Binding-site contacts:
Ligand atom CA2 contacts residue PHE115 of chain 2.A at 4.3 Å (hydrophobic).
Ligand atom C9 contacts residue TYR192 of chain 2.A at 4.1 Å (hydrophobic).
Ligand atom C1 contacts residue ILE183 of chain 2.A at 4.2 Å (hydrophobic).
Ligand atom OXT contacts residue MET216 of chain 2.A at 4.2 Å.
Ligand atom C7 contacts residue TYR192 of chain 2.A at 4.4 Å (hydrophobic).
Ligand atom C5 contacts residue ILE183 of chain 2.A at 4.4 Å (hydrophobic).
Ligand atom C6 contacts residue ILE95 of chain 2.A at 4.1 Å (hydrophobic).
Ligand atom N contacts residue TYR146 of chain 2.A at 4.1 Å.
Ligand atom C8 contacts residue MET216 of chain 2.A at 3.9 Å (hydrophobic).
Ligand atom O contacts residue LEU107 of chain 2.A at 4.4 Å.
Ligand atom C1 contacts residue ILE219 of chain 2.A at 4.1 Å (hydrophobic).
Ligand atom C2 contacts residue ILE183 of chain 2.A at 4.2 Å (hydrophobic).
Ligand atom C7 contacts residue VAL117 of chain 2.A at 4.3 Å (hydrophobic).
Ligand atom O contacts residue TYR192 of chain 2.A at 3.9 Å.
Ligand atom O contacts residue ASN194 of chain 2.A at 3.0 Å (h-bond).
Ligand atom C4 contacts residue ILE95 of chain 2.A at 4.0 Å (hydrophobic).
Ligand atom C1 contacts residue VAL119 of chain 2.A at 4.2 Å (hydrophobic).
Ligand atom C8 contacts residue TYR192 of chain 2.A at 3.6 Å (hydrophobic).
Ligand atom O contacts residue VAL113 of chain 2.A at 4.0 Å.
Ligand atom OXT contacts residue ASN194 of chain 2.A at 4.3 Å.
Ligand atom C7 contacts residue ILE95 of chain 2.A at 4.3 Å (hydrophobic).
Ligand atom C10 contacts residue MET216 of chain 2.A at 3.6 Å (hydrophobic).
Ligand atom N contacts residue MET181 of chain 2.A at 3.9 Å.
Ligand atom C contacts residue TYR210 of chain 2.A at 4.1 Å (hydrophobic).
Ligand atom C3 contacts residue ILE95 of chain 2.A at 4.2 Å (hydrophobic).
Ligand atom C10 contacts residue TYR192 of chain 2.A at 4.3 Å (hydrophobic).
Ligand atom C6 contacts residue TYR192 of chain 2.A at 4.4 Å (hydrophobic).
Ligand atom C9 contacts residue PHE240 of chain 2.A at 4.1 Å (hydrophobic).
Ligand atom C5 contacts residue PHE240 of chain 2.A at 4.1 Å (hydrophobic).
Ligand atom C7 contacts residue PHE240 of chain 2.A at 3.9 Å (hydrophobic).
Ligand atom C9 contacts residue PHE115 of chain 2.A at 4.1 Å (hydrophobic).
Ligand atom C2 contacts residue TYR146 of chain 2.A at 3.9 Å (hydrophobic).
Ligand atom C3 contacts residue ILE183 of chain 2.A at 3.7 Å (hydrophobic).
Ligand atom C contacts residue TYR192 of chain 2.A at 4.2 Å (hydrophobic).
Ligand atom N contacts residue ILE219 of chain 2.A at 4.0 Å.
Ligand atom OXT contacts residue TYR210 of chain 2.A at 3.0 Å (h-bond).
Ligand atom C5 contacts residue ILE95 of chain 2.A at 3.8 Å (hydrophobic).
Ligand atom C2 contacts residue ILE95 of chain 2.A at 3.8 Å (hydrophobic).
Ligand atom C4 contacts residue ILE183 of chain 2.A at 4.2 Å (hydrophobic).
Ligand atom C contacts residue ASN194 of chain 2.A at 4.0 Å.

A protein and the small-molecule ligand that binds it are described below.
Small molecule (SMILES): NCCCCCCCCCCCC(=O)O

Sequence of chain 2.A:
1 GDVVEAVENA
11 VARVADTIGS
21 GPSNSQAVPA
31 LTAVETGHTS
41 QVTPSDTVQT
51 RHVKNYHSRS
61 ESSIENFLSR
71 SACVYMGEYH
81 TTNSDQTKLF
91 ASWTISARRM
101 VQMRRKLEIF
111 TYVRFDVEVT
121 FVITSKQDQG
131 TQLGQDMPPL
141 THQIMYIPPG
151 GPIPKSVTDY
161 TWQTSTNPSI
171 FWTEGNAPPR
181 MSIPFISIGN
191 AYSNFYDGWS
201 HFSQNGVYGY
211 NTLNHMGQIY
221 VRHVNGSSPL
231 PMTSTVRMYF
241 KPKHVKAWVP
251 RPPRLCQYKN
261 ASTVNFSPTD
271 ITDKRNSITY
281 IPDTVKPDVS